A small-molecule ligand and the protein it binds are described below.
Small molecule (SMILES): CCC(CC)O[C@@H]1C=C(C(=O)O)C[C@H](N)[C@H]1NC(C)=O

Binding-site contacts:
Ligand atom O10 contacts residue ARG81 of chain 1.J at 2.5 Å (salt-bridge).
Ligand atom C91 contacts residue ARG154 of chain 1.J at 3.1 Å.
Ligand atom C7 contacts residue ARG223 of chain 1.J at 4.1 Å.
Ligand atom C82 contacts residue ALA176 of chain 1.J at 3.8 Å (hydrophobic).
Ligand atom C11 contacts residue TRP108 of chain 1.J at 4.0 Å (hydrophobic).
Ligand atom C4 contacts residue TYR340 of chain 1.J at 3.7 Å (hydrophobic).
Ligand atom O1A contacts residue TYR340 of chain 1.J at 2.8 Å (h-bond).
Ligand atom O1A contacts residue ARG47 of chain 1.J at 3.3 Å (salt-bridge).
Ligand atom C10 contacts residue ARG81 of chain 1.J at 3.4 Å.
Ligand atom C11 contacts residue ARG154 of chain 1.J at 3.3 Å.
Ligand atom C4 contacts residue GLU48 of chain 1.J at 2.9 Å.
Ligand atom C3 contacts residue TYR340 of chain 1.J at 3.3 Å (hydrophobic).
Ligand atom N4 contacts residue GLU48 of chain 1.J at 2.1 Å (salt-bridge).
Ligand atom O1A contacts residue ARG223 of chain 1.J at 4.0 Å.
Ligand atom C1 contacts residue ARG305 of chain 1.J at 3.7 Å.
Ligand atom C3 contacts residue ASP80 of chain 1.J at 3.2 Å.
Ligand atom C8 contacts residue GLU206 of chain 1.J at 3.2 Å.
Ligand atom C1 contacts residue TYR340 of chain 1.J at 3.1 Å (hydrophobic).
Ligand atom C6 contacts residue TYR340 of chain 1.J at 3.9 Å (hydrophobic).
Ligand atom C1 contacts residue ARG223 of chain 1.J at 3.6 Å.
Ligand atom C81 contacts residue ARG223 of chain 1.J at 3.9 Å.
Ligand atom C82 contacts residue ASN225 of chain 1.J at 3.8 Å.
Ligand atom C91 contacts residue ILE152 of chain 1.J at 3.9 Å (hydrophobic).
Ligand atom O1B contacts residue ARG223 of chain 1.J at 2.8 Å (salt-bridge).
Ligand atom N4 contacts residue ASP80 of chain 1.J at 2.8 Å (salt-bridge).
Ligand atom C81 contacts residue GLU206 of chain 1.J at 3.1 Å.
Ligand atom C5 contacts residue ASP80 of chain 1.J at 3.1 Å.
Ligand atom O1A contacts residue ARG305 of chain 1.J at 3.1 Å (salt-bridge).
Ligand atom C9 contacts residue GLU206 of chain 1.J at 3.6 Å.
Ligand atom C3 contacts residue ARG47 of chain 1.J at 3.4 Å.
Ligand atom C7 contacts residue ASP80 of chain 1.J at 3.7 Å.
Ligand atom C3 contacts residue GLU48 of chain 1.J at 3.2 Å.
Ligand atom C2 contacts residue TYR340 of chain 1.J at 3.2 Å (hydrophobic).
Ligand atom O1B contacts residue TYR340 of chain 1.J at 3.5 Å (h-bond).
Ligand atom C9 contacts residue ARG154 of chain 1.J at 3.5 Å.
Ligand atom O10 contacts residue ASP80 of chain 1.J at 3.3 Å.
Ligand atom C4 contacts residue ASP80 of chain 1.J at 3.3 Å.
Ligand atom C7 contacts residue TYR340 of chain 1.J at 3.7 Å (hydrophobic).
Ligand atom O1B contacts residue ARG305 of chain 1.J at 3.4 Å (salt-bridge).
Ligand atom C2 contacts residue ASP80 of chain 1.J at 3.6 Å.

Sequence of chain 1.J:
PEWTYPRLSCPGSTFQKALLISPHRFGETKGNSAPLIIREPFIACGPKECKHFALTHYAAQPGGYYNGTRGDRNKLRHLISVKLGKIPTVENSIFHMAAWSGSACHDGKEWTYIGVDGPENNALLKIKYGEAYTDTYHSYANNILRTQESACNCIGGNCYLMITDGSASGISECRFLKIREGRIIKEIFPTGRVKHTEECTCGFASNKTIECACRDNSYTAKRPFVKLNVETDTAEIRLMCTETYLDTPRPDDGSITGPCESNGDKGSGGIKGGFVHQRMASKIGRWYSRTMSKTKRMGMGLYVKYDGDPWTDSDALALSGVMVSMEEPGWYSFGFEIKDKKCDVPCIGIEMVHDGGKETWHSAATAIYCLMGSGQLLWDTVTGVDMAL